Sequence of chain 2.B:
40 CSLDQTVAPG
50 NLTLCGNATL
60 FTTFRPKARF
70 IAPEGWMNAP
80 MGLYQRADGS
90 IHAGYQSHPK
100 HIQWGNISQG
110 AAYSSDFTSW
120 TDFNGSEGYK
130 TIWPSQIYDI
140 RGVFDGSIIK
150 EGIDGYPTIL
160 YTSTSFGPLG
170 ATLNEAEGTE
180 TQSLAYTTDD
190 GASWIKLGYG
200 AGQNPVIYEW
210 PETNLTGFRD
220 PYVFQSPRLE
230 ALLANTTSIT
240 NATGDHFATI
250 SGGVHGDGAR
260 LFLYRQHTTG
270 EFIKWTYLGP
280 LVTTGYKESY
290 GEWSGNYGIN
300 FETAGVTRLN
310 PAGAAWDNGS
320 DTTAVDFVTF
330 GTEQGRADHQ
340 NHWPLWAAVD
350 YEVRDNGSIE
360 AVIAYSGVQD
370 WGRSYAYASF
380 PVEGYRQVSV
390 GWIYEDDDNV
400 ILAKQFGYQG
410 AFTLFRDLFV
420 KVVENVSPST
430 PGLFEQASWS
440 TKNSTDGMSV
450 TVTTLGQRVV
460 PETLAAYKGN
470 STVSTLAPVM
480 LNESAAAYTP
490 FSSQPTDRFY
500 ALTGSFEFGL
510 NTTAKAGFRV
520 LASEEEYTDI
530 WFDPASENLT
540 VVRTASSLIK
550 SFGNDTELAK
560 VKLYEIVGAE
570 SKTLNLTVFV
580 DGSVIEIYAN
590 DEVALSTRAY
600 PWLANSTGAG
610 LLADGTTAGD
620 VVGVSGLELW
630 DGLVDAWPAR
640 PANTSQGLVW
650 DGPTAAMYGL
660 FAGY

This protein binds this small molecule.
Small molecule (SMILES): CC(=O)N[C@@H]1[C@@H](O)[C@H](O)[C@@H](CO)O[C@H]1O

Binding-site contacts:
Ligand atom C1 contacts residue ALA57 of chain 2.B at 4.1 Å (hydrophobic).
Ligand atom C5 contacts residue ASN642 of chain 2.B at 3.6 Å.
Ligand atom C6 contacts residue GLN645 of chain 2.B at 4.5 Å.
Ligand atom C2 contacts residue ALA57 of chain 2.B at 3.7 Å (hydrophobic).
Ligand atom C8 contacts residue ALA57 of chain 2.B at 3.7 Å (hydrophobic).
Ligand atom O4 contacts residue ASN56 of chain 2.B at 4.0 Å.
Ligand atom O6 contacts residue SER644 of chain 2.B at 4.4 Å.
Ligand atom O3 contacts residue THR58 of chain 2.B at 4.4 Å.
Ligand atom C2 contacts residue ASN642 of chain 2.B at 2.4 Å.
Ligand atom C7 contacts residue ALA57 of chain 2.B at 3.7 Å (hydrophobic).
Ligand atom C7 contacts residue ASN642 of chain 2.B at 3.2 Å.
Ligand atom N2 contacts residue ALA57 of chain 2.B at 2.8 Å (h-bond).
Ligand atom C6 contacts residue GLY646 of chain 2.B at 4.0 Å.
Ligand atom C5 contacts residue ALA57 of chain 2.B at 4.4 Å (hydrophobic).
Ligand atom C8 contacts residue THR58 of chain 2.B at 3.4 Å.
Ligand atom O5 contacts residue SER644 of chain 2.B at 3.7 Å.
Ligand atom C3 contacts residue ALA57 of chain 2.B at 3.7 Å (hydrophobic).
Ligand atom O7 contacts residue ASN642 of chain 2.B at 3.2 Å (h-bond).
Ligand atom O5 contacts residue ASN642 of chain 2.B at 2.3 Å (h-bond).
Ligand atom C8 contacts residue PHE60 of chain 2.B at 4.5 Å (hydrophobic).
Ligand atom C8 contacts residue ASN642 of chain 2.B at 4.4 Å.
Ligand atom C3 contacts residue ASN642 of chain 2.B at 3.8 Å.
Ligand atom C1 contacts residue ASN642 of chain 2.B at 1.4 Å.
Ligand atom O3 contacts residue ASN56 of chain 2.B at 4.2 Å.
Ligand atom C6 contacts residue SER644 of chain 2.B at 3.8 Å.
Ligand atom N2 contacts residue THR58 of chain 2.B at 4.2 Å.
Ligand atom C5 contacts residue SER644 of chain 2.B at 3.6 Å.
Ligand atom N2 contacts residue ASN642 of chain 2.B at 2.9 Å (h-bond).
Ligand atom C1 contacts residue SER644 of chain 2.B at 3.9 Å.
Ligand atom C4 contacts residue ASN642 of chain 2.B at 4.2 Å.
Ligand atom O3 contacts residue ALA57 of chain 2.B at 4.3 Å.
Ligand atom C3 contacts residue ASN56 of chain 2.B at 4.0 Å.